Sequence of chain 1.B:
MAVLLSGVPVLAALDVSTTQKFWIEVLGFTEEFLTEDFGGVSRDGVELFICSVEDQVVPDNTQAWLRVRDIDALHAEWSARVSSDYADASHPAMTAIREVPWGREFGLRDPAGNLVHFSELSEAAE

Binding-site contacts:
Ligand atom O70 contacts residue ASP63 of chain 1.A at 3.3 Å.
Ligand atom NJ contacts residue CU1 of chain 1.D at 1.9 Å.
Ligand atom O40 contacts residue ARG101 of chain 1.A at 3.4 Å (salt-bridge).
Ligand atom NG contacts residue CU1 of chain 1.D at 2.0 Å.
Ligand atom O4 contacts residue ASN64 of chain 1.A at 3.1 Å (h-bond).
Ligand atom NF contacts residue GLY116 of chain 1.A at 3.0 Å (h-bond).
Ligand atom O4 contacts residue SER55 of chain 1.B at 2.9 Å (h-bond).
Ligand atom NB contacts residue CU1 of chain 1.D at 2.3 Å.
Ligand atom O97 contacts residue TYR89 of chain 1.A at 3.5 Å.
Ligand atom ND contacts residue GLN66 of chain 1.A at 3.4 Å (h-bond).
Ligand atom NE contacts residue ASP63 of chain 1.A at 3.2 Å (salt-bridge).
Ligand atom NF contacts residue LEU118 of chain 1.A at 3.5 Å (h-bond).
Ligand atom O67 contacts residue ARG112 of chain 1.A at 2.8 Å (salt-bridge).
Ligand atom O4 contacts residue VAL56 of chain 1.B at 3.5 Å.
Ligand atom C12 contacts residue CU1 of chain 1.D at 2.9 Å.
Ligand atom C3 contacts residue CU1 of chain 1.D at 3.1 Å.
Ligand atom NN contacts residue THR38 of chain 1.B at 3.4 Å.
Ligand atom OH2 contacts residue ARG101 of chain 1.A at 3.5 Å (salt-bridge).
Ligand atom OH1 contacts residue CU1 of chain 1.D at 3.4 Å.
Ligand atom C6 contacts residue CU1 of chain 1.D at 3.0 Å.
Ligand atom NF contacts residue PRO62 of chain 1.A at 3.3 Å (h-bond).
Ligand atom NQ contacts residue ASP63 of chain 1.A at 2.9 Å (salt-bridge).
Ligand atom NH contacts residue CU1 of chain 1.D at 2.2 Å.
Ligand atom C1 contacts residue CU1 of chain 1.D at 3.5 Å.
Ligand atom CD contacts residue TRP68 of chain 1.A at 3.5 Å (hydrophobic).
Ligand atom O69 contacts residue ALA92 of chain 1.A at 3.4 Å.
Ligand atom NF contacts residue THR65 of chain 1.A at 3.2 Å (h-bond).
Ligand atom C14 contacts residue CU1 of chain 1.D at 3.3 Å.
Ligand atom C13 contacts residue CU1 of chain 1.D at 3.2 Å.
Ligand atom C10 contacts residue CU1 of chain 1.D at 2.8 Å.
Ligand atom NF contacts residue ASP63 of chain 1.A at 3.3 Å (salt-bridge).
Ligand atom C8 contacts residue ASP63 of chain 1.A at 3.2 Å.
Ligand atom O67 contacts residue TYR89 of chain 1.A at 3.4 Å.
Ligand atom CA contacts residue GLY116 of chain 1.A at 3.5 Å.
Ligand atom C29 contacts residue CU1 of chain 1.D at 3.0 Å.
Ligand atom C2 contacts residue CU1 of chain 1.D at 3.0 Å.
Ligand atom NC contacts residue CU1 of chain 1.D at 2.3 Å.
Ligand atom C27 contacts residue CU1 of chain 1.D at 2.9 Å.
Ligand atom C7 contacts residue CU1 of chain 1.D at 2.9 Å.
Ligand atom O12 contacts residue TYR89 of chain 1.A at 2.7 Å (h-bond).

This protein binds this small molecule.
Small molecule (SMILES): [H]/N=C(/N)CCNC(=O)c1csc([C@H]2CSC(CCNC(=O)[C@@H](NC(=O)[C@@H](C)[C@H](O)[C@@H](CCO)NC(=O)[C@@H](NC(=O)c3nc([C@H](CC(N)=O)NC[C@H](N)C(N)=O)nc(N)c3C)[C@@H](O[C@@H]3O[C@@H](C)[C@@H](O)[C@H](O)[C@@H]3O[C@H]3O[C@H](CO)[C@@H](O)[C@H](OC(N)=O)[C@@H]3O)c3c[nH]cn3)C(C)(C)O)=N2)n1

Sequence of chain 1.A:
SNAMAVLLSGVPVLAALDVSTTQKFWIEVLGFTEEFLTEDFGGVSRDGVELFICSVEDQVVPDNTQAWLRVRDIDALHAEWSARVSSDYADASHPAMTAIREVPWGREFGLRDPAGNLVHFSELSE